Sequence of chain 3.A:
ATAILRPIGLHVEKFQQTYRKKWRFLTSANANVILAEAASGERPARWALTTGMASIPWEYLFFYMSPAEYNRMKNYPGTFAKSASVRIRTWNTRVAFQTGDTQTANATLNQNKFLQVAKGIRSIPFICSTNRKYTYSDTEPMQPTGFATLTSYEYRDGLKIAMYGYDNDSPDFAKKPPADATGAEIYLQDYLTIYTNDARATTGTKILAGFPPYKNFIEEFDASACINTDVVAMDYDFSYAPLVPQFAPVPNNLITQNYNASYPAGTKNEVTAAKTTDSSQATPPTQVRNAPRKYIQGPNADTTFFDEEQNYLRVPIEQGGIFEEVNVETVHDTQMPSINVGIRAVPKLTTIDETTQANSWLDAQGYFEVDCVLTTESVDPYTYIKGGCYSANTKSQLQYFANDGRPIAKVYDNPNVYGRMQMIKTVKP

Binding-site contacts:
Ligand atom O2 contacts residue LYS185 of chain 33.A at 3.7 Å.
Ligand atom N4 contacts residue LYS186 of chain 33.A at 3.9 Å.
Ligand atom C4 contacts residue LYS379 of chain 4.A at 3.9 Å.
Ligand atom O6 contacts residue DC1 of chain 4.C at 2.9 Å (h-bond).
Ligand atom P contacts residue ARG184 of chain 33.A at 2.8 Å.
Ligand atom N4 contacts residue ILE172 of chain 3.A at 3.7 Å.
Ligand atom N4 contacts residue LEU169 of chain 3.A at 3.9 Å.
Ligand atom C6 contacts residue DC1 of chain 4.C at 3.5 Å.
Ligand atom N1 contacts residue ARG170 of chain 3.A at 2.5 Å (salt-bridge).
Ligand atom C4' contacts residue ARG251 of chain 33.A at 3.8 Å.
Ligand atom C2 contacts residue ARG170 of chain 3.A at 3.9 Å.
Ligand atom N3 contacts residue LYS186 of chain 33.A at 3.5 Å.
Ligand atom O5' contacts residue ARG184 of chain 33.A at 2.3 Å (salt-bridge).
Ligand atom C5 contacts residue LYS186 of chain 33.A at 3.6 Å.
Ligand atom OP1 contacts residue ARG251 of chain 33.A at 3.4 Å (salt-bridge).
Ligand atom C5 contacts residue ARG170 of chain 3.A at 3.1 Å.
Ligand atom N1 contacts residue PRO171 of chain 3.A at 3.8 Å.
Ligand atom N3 contacts residue ILE172 of chain 3.A at 3.5 Å.
Ligand atom N2 contacts residue DC1 of chain 4.C at 2.8 Å (h-bond).
Ligand atom O2 contacts residue ARG184 of chain 33.A at 3.7 Å.
Ligand atom C4 contacts residue ILE172 of chain 3.A at 3.5 Å (hydrophobic).
Ligand atom C2 contacts residue ILE172 of chain 3.A at 3.8 Å (hydrophobic).
Ligand atom N4 contacts residue LYS379 of chain 4.A at 3.0 Å (salt-bridge).
Ligand atom C2 contacts residue PRO171 of chain 3.A at 3.6 Å (hydrophobic).
Ligand atom C4 contacts residue LYS186 of chain 33.A at 3.6 Å.
Ligand atom C6 contacts residue LYS186 of chain 33.A at 3.7 Å.
Ligand atom C6 contacts residue ARG170 of chain 3.A at 1.9 Å.
Ligand atom O6 contacts residue ARG170 of chain 3.A at 0.9 Å (salt-bridge).
Ligand atom C5' contacts residue ARG251 of chain 33.A at 3.8 Å.
Ligand atom N4 contacts residue ASN380 of chain 4.A at 3.1 Å (h-bond).
Ligand atom C4' contacts residue ARG184 of chain 33.A at 3.4 Å.
Ligand atom N2 contacts residue ILE172 of chain 3.A at 3.6 Å.
Ligand atom N7 contacts residue ARG170 of chain 3.A at 3.8 Å.
Ligand atom O4' contacts residue ASP535 of chain 33.A at 3.7 Å.
Ligand atom OP1 contacts residue ARG184 of chain 33.A at 2.5 Å (salt-bridge).
Ligand atom N2 contacts residue PRO171 of chain 3.A at 2.9 Å (h-bond).
Ligand atom C5' contacts residue ARG184 of chain 33.A at 3.4 Å.
Ligand atom O3' contacts residue ARG184 of chain 33.A at 3.1 Å (salt-bridge).
Ligand atom N1 contacts residue DC1 of chain 4.C at 2.9 Å (h-bond).
Ligand atom C2 contacts residue DC1 of chain 4.C at 3.5 Å.

Sequence of chain 4.A:
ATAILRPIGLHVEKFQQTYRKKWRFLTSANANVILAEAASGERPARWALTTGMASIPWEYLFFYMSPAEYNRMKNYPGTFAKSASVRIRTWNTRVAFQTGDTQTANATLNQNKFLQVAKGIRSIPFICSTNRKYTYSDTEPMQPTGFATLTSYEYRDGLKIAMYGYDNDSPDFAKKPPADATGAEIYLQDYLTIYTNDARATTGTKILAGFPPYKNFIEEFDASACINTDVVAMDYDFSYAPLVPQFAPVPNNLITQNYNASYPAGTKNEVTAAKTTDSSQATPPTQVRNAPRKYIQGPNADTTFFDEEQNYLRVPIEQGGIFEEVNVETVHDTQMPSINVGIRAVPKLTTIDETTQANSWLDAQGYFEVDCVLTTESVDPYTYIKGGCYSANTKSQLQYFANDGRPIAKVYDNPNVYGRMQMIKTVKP

Sequence of chain 33.A:
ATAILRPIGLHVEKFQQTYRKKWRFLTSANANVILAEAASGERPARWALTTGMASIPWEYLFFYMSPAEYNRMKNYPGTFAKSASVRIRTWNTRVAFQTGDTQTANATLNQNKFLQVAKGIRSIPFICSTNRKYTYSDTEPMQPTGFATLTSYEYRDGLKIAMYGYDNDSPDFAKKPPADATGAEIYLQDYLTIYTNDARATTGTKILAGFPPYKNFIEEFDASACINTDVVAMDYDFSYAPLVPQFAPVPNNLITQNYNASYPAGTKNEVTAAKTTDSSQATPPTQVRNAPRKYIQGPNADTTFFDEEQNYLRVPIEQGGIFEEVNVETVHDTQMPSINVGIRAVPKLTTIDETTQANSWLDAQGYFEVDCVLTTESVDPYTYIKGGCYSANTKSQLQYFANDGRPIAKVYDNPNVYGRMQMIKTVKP

This protein binds this small molecule.
Small molecule (SMILES): N=c1ccn([C@H]2C[C@H](O[P](=O)(O)OC[C@H]3O[C@@H](n4cnc5c(=O)nc(N)[nH]c54)C[C@@H]3O)[C@@H](COP(=O)=O)O2)c(=O)[nH]1